A protein and the small-molecule ligand that binds it are described below.
Small molecule (SMILES): CN(Cc1cnc2nc(N)nc(N)c2n1)c1ccc(C(=O)N[C@@H](CCC(=O)O)C(=O)O)cc1

Sequence of chain 1.D:
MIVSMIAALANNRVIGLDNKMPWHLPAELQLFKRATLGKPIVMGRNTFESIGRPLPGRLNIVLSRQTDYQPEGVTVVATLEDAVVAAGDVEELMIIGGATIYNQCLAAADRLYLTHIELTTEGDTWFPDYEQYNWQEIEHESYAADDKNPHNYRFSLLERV

Binding-site contacts:
Ligand atom N1 contacts residue ALA8 of chain 1.D at 3.7 Å.
Ligand atom C7 contacts residue MET21 of chain 1.D at 3.0 Å (hydrophobic).
Ligand atom O contacts residue ARG53 of chain 1.D at 2.6 Å (salt-bridge).
Ligand atom C4 contacts residue NDP1 of chain 1.K at 3.4 Å.
Ligand atom O2 contacts residue ARG58 of chain 1.D at 2.7 Å (salt-bridge).
Ligand atom C7 contacts residue LEU29 of chain 1.D at 3.6 Å (hydrophobic).
Ligand atom O1 contacts residue PHE32 of chain 1.D at 3.5 Å.
Ligand atom N5 contacts residue NDP1 of chain 1.K at 3.3 Å.
Ligand atom O1 contacts residue LYS33 of chain 1.D at 3.6 Å.
Ligand atom N3 contacts residue ALA7 of chain 1.D at 3.4 Å.
Ligand atom C4A contacts residue PHE32 of chain 1.D at 3.6 Å (hydrophobic).
Ligand atom C2 contacts residue GLU28 of chain 1.D at 3.6 Å.
Ligand atom N10 contacts residue ILE51 of chain 1.D at 3.6 Å.
Ligand atom C14 contacts residue ILE51 of chain 1.D at 3.6 Å (hydrophobic).
Ligand atom CM contacts residue MET21 of chain 1.D at 3.6 Å (hydrophobic).
Ligand atom C6 contacts residue MET21 of chain 1.D at 3.5 Å (hydrophobic).
Ligand atom N8 contacts residue LEU29 of chain 1.D at 3.5 Å.
Ligand atom NA2 contacts residue GLU28 of chain 1.D at 2.7 Å (salt-bridge).
Ligand atom CT contacts residue ARG58 of chain 1.D at 3.4 Å.
Ligand atom C8A contacts residue GLU28 of chain 1.D at 3.6 Å.
Ligand atom NA4 contacts residue PHE32 of chain 1.D at 3.6 Å.
Ligand atom NA4 contacts residue NDP1 of chain 1.K at 3.6 Å.
Ligand atom NA2 contacts residue ALA8 of chain 1.D at 3.7 Å.
Ligand atom C4 contacts residue PHE32 of chain 1.D at 3.4 Å (hydrophobic).
Ligand atom O1 contacts residue ARG58 of chain 1.D at 2.9 Å (salt-bridge).
Ligand atom C2 contacts residue ALA8 of chain 1.D at 3.6 Å (hydrophobic).
Ligand atom N3 contacts residue ILE6 of chain 1.D at 3.6 Å.
Ligand atom NA4 contacts residue ILE96 of chain 1.D at 3.0 Å (h-bond).
Ligand atom OE2 contacts residue ARG53 of chain 1.D at 3.5 Å (salt-bridge).
Ligand atom N8 contacts residue GLU28 of chain 1.D at 3.7 Å.
Ligand atom CG contacts residue LEU29 of chain 1.D at 3.7 Å (hydrophobic).
Ligand atom O2 contacts residue LYS33 of chain 1.D at 3.6 Å.
Ligand atom NA2 contacts residue ALA7 of chain 1.D at 3.6 Å.
Ligand atom C4A contacts residue NDP1 of chain 1.K at 3.5 Å.
Ligand atom N3 contacts residue PHE32 of chain 1.D at 3.5 Å.
Ligand atom C2 contacts residue ALA7 of chain 1.D at 3.7 Å (hydrophobic).
Ligand atom NA4 contacts residue ILE6 of chain 1.D at 3.0 Å (h-bond).
Ligand atom NA4 contacts residue TYR102 of chain 1.D at 3.5 Å (h-bond).
Ligand atom N8 contacts residue MET21 of chain 1.D at 3.6 Å.
Ligand atom N1 contacts residue GLU28 of chain 1.D at 2.7 Å (salt-bridge).